Sequence of chain 1.F:
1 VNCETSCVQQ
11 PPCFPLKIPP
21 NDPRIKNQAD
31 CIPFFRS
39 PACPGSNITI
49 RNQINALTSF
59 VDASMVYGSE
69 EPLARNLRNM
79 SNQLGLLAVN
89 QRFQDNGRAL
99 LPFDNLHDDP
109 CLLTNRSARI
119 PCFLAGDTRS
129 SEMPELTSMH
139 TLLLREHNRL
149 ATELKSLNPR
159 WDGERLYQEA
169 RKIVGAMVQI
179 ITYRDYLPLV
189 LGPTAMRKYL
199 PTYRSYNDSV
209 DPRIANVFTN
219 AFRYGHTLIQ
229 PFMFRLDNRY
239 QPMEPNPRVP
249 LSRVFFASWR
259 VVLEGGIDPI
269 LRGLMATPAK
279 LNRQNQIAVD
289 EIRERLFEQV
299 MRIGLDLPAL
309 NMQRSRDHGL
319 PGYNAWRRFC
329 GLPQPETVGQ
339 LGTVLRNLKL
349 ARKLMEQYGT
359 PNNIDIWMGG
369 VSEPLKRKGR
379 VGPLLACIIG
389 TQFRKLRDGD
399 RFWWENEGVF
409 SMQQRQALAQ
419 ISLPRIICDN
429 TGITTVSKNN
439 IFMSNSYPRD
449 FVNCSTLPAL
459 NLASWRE

Binding-site contacts:
Ligand atom C3 contacts residue GLU102 of chain 1.E at 4.0 Å.
Ligand atom C9 contacts residue HEM1 of chain 1.MA at 2.9 Å.
Ligand atom C1 contacts residue GLU102 of chain 1.E at 4.0 Å.
Ligand atom N3 contacts residue PHE99 of chain 1.E at 4.3 Å.
Ligand atom N1 contacts residue HEM1 of chain 1.MA at 4.2 Å.
Ligand atom C4 contacts residue PHE295 of chain 1.F at 3.9 Å (hydrophobic).
Ligand atom S contacts residue HEM1 of chain 1.MA at 1.8 Å.
Ligand atom C8 contacts residue HEM1 of chain 1.MA at 4.3 Å.
Ligand atom C8 contacts residue GLU130 of chain 1.F at 4.3 Å.
Ligand atom N3 contacts residue ARG127 of chain 1.F at 3.7 Å.
Ligand atom O1 contacts residue GLU102 of chain 1.E at 3.9 Å.
Ligand atom C9 contacts residue PHE295 of chain 1.F at 3.8 Å (hydrophobic).
Ligand atom C2 contacts residue GLU102 of chain 1.E at 3.3 Å.
Ligand atom N2 contacts residue PHE295 of chain 1.F at 3.6 Å.
Ligand atom C4 contacts residue LEU303 of chain 1.F at 4.4 Å (hydrophobic).
Ligand atom N2 contacts residue HEM1 of chain 1.MA at 3.0 Å.
Ligand atom C2 contacts residue GLU4 of chain 1.F at 4.0 Å.
Ligand atom C10 contacts residue PHE99 of chain 1.E at 4.1 Å (hydrophobic).
Ligand atom C1 contacts residue GLU4 of chain 1.F at 3.8 Å.
Ligand atom C5 contacts residue GLU102 of chain 1.E at 3.9 Å.
Ligand atom C8 contacts residue PHE295 of chain 1.F at 4.3 Å (hydrophobic).
Ligand atom C1 contacts residue PHE35 of chain 1.F at 4.2 Å (hydrophobic).
Ligand atom O2 contacts residue PHE295 of chain 1.F at 4.4 Å.
Ligand atom O2 contacts residue PHE254 of chain 1.F at 4.3 Å.
Ligand atom S contacts residue PHE295 of chain 1.F at 3.7 Å.
Ligand atom O2 contacts residue ARG127 of chain 1.F at 3.5 Å.
Ligand atom C8 contacts residue ARG127 of chain 1.F at 4.1 Å.
Ligand atom C7 contacts residue ARG127 of chain 1.F at 4.1 Å.
Ligand atom O2 contacts residue GLU130 of chain 1.F at 3.2 Å.
Ligand atom C2 contacts residue PHE35 of chain 1.F at 4.0 Å (hydrophobic).

The protein below binds the small molecule below.
Small molecule (SMILES): CCO[C@H](C)Cn1c(=S)[nH]c(=O)c2nc[nH]c21

Sequence of chain 1.E:
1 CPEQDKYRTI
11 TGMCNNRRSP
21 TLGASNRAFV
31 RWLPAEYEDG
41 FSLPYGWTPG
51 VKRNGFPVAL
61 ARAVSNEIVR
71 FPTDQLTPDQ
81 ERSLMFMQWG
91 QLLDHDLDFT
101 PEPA